Binding-site contacts:
Ligand atom O2 contacts residue GLU95 of chain 1.A at 3.6 Å.
Ligand atom O4 contacts residue GLY114 of chain 1.B at 2.5 Å (h-bond).
Ligand atom C2 contacts residue CA1 of chain 1.F at 3.5 Å.
Ligand atom C6 contacts residue GLY114 of chain 1.B at 3.6 Å.
Ligand atom O4 contacts residue ASN21 of chain 1.A at 3.0 Å (h-bond).
Ligand atom C1 contacts residue ASP96 of chain 1.A at 3.9 Å.
Ligand atom C3 contacts residue CA1 of chain 1.F at 3.5 Å.
Ligand atom C2 contacts residue CA1 of chain 1.E at 3.9 Å.
Ligand atom C5 contacts residue GLY114 of chain 1.B at 4.2 Å.
Ligand atom O2 contacts residue ASP96 of chain 1.A at 2.8 Å (salt-bridge).
Ligand atom O4 contacts residue SER22 of chain 1.A at 3.4 Å.
Ligand atom O3 contacts residue CA1 of chain 1.E at 2.4 Å.
Ligand atom O5 contacts residue SER23 of chain 1.A at 2.9 Å (h-bond).
Ligand atom C4 contacts residue GLY114 of chain 1.B at 3.5 Å.
Ligand atom O4 contacts residue CA1 of chain 1.E at 2.6 Å.
Ligand atom O1 contacts residue SER23 of chain 1.A at 3.9 Å.
Ligand atom C4 contacts residue CA1 of chain 1.E at 3.5 Å.
Ligand atom O3 contacts residue ASP101 of chain 1.A at 2.8 Å (salt-bridge).
Ligand atom C6 contacts residue SER23 of chain 1.A at 3.6 Å.
Ligand atom C4 contacts residue ASP99 of chain 1.A at 4.2 Å.
Ligand atom O5 contacts residue SER22 of chain 1.A at 3.4 Å (h-bond).
Ligand atom C2 contacts residue ASP104 of chain 1.A at 3.3 Å.
Ligand atom O2 contacts residue ASP99 of chain 1.A at 3.5 Å (salt-bridge).
Ligand atom O4 contacts residue ASP104 of chain 1.A at 3.8 Å.
Ligand atom O3 contacts residue CA1 of chain 1.F at 2.6 Å.
Ligand atom C3 contacts residue CA1 of chain 1.E at 3.4 Å.
Ligand atom O2 contacts residue GLY97 of chain 1.A at 3.9 Å.
Ligand atom C6 contacts residue THR45 of chain 1.A at 4.1 Å.
Ligand atom C2 contacts residue SER22 of chain 1.A at 3.5 Å.
Ligand atom C1 contacts residue SER22 of chain 1.A at 3.3 Å.
Ligand atom O2 contacts residue CA1 of chain 1.F at 2.8 Å.
Ligand atom C5 contacts residue SER23 of chain 1.A at 3.8 Å.
Ligand atom O2 contacts residue ASP104 of chain 1.A at 3.5 Å (salt-bridge).
Ligand atom O3 contacts residue ASP99 of chain 1.A at 2.7 Å (salt-bridge).
Ligand atom C1 contacts residue SER23 of chain 1.A at 3.6 Å.
Ligand atom C3 contacts residue ASP101 of chain 1.A at 4.2 Å.
Ligand atom C3 contacts residue ASP104 of chain 1.A at 3.6 Å.
Ligand atom C3 contacts residue ASP99 of chain 1.A at 3.3 Å.
Ligand atom C2 contacts residue ASP96 of chain 1.A at 3.5 Å.
Ligand atom O3 contacts residue ASP104 of chain 1.A at 2.9 Å (salt-bridge).

The protein below binds the small molecule below.
Small molecule (SMILES): C[C@@H]1O[C@@H](O)[C@@H](O)[C@H](O)[C@@H]1O

Sequence of chain 1.A:
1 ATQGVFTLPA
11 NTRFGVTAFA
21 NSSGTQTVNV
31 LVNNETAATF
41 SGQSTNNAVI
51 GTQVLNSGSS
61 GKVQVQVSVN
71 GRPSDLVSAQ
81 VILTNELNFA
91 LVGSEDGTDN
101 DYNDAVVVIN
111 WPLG

Sequence of chain 1.B:
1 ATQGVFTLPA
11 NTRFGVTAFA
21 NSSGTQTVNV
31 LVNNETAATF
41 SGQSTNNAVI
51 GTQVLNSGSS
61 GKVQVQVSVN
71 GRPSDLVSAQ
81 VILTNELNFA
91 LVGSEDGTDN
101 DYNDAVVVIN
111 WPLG